Binding-site contacts:
Ligand atom O7 contacts residue ASN144 of chain 2.B at 3.6 Å (h-bond).
Ligand atom C8 contacts residue ASN144 of chain 2.B at 4.0 Å.
Ligand atom C3 contacts residue ASN144 of chain 2.B at 3.8 Å.
Ligand atom C8 contacts residue SER47 of chain 2.B at 3.8 Å.
Ligand atom C1 contacts residue ASN144 of chain 2.B at 1.4 Å.
Ligand atom O5 contacts residue LEU80 of chain 2.B at 4.5 Å.
Ligand atom C5 contacts residue ASN144 of chain 2.B at 3.6 Å.
Ligand atom O5 contacts residue PHE49 of chain 2.B at 3.9 Å.
Ligand atom C8 contacts residue GLY48 of chain 2.B at 4.0 Å.
Ligand atom C8 contacts residue PRO46 of chain 2.B at 3.8 Å (hydrophobic).
Ligand atom O6 contacts residue PRO46 of chain 2.B at 3.7 Å.
Ligand atom O6 contacts residue ALA45 of chain 2.B at 4.0 Å.
Ligand atom C6 contacts residue PHE49 of chain 2.B at 3.8 Å (hydrophobic).
Ligand atom C8 contacts residue PHE49 of chain 2.B at 4.2 Å (hydrophobic).
Ligand atom C1 contacts residue LEU80 of chain 2.B at 3.9 Å (hydrophobic).
Ligand atom C8 contacts residue GLY143 of chain 2.B at 4.3 Å.
Ligand atom C5 contacts residue PHE49 of chain 2.B at 3.9 Å (hydrophobic).
Ligand atom O5 contacts residue ASN144 of chain 2.B at 2.3 Å (h-bond).
Ligand atom C6 contacts residue PRO46 of chain 2.B at 4.0 Å (hydrophobic).
Ligand atom C2 contacts residue ASN144 of chain 2.B at 2.5 Å.
Ligand atom C4 contacts residue ASN144 of chain 2.B at 4.2 Å.
Ligand atom N2 contacts residue ASN144 of chain 2.B at 3.0 Å (h-bond).
Ligand atom C7 contacts residue ASN144 of chain 2.B at 3.5 Å.
Ligand atom N2 contacts residue PRO46 of chain 2.B at 4.2 Å.

Sequence of chain 2.B:
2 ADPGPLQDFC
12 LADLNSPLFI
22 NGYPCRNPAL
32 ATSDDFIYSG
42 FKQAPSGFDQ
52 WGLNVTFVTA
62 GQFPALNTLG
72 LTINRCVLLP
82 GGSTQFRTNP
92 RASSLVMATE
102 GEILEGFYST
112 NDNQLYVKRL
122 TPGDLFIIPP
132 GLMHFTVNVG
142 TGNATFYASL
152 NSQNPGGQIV

The small molecule below binds the protein below.
Small molecule (SMILES): CC(=O)N[C@H]1[C@H](O[C@H]2[C@H](O[C@@H]3O[C@@H](C)[C@@H](O)[C@@H](O)[C@@H]3O)[C@@H](NC(C)=O)CO[C@@H]2CO)O[C@H](CO)[C@@H](O[C@@H]2O[C@H](CO)[C@@H](O)[C@H](O)[C@@H]2O)[C@@H]1O